A small-molecule ligand and the protein it binds are described below.
Small molecule (SMILES): COc1ccc(-c2coc3cc(O)cc(O)c3c2=O)cc1

Binding-site contacts:
Ligand atom O5 contacts residue MET227 of chain 1.B at 3.8 Å.
Ligand atom C6 contacts residue GLY199 of chain 1.B at 3.6 Å.
Ligand atom C8A contacts residue TYR212 of chain 1.B at 3.1 Å (hydrophobic).
Ligand atom C4 contacts residue TYR212 of chain 1.B at 3.6 Å (hydrophobic).
Ligand atom C3' contacts residue MET227 of chain 1.B at 3.4 Å (hydrophobic).
Ligand atom C8 contacts residue VAL208 of chain 1.B at 3.8 Å (hydrophobic).
Ligand atom C2' contacts residue ILE213 of chain 1.B at 3.3 Å (hydrophobic).
Ligand atom C1' contacts residue ALA228 of chain 1.B at 3.7 Å (hydrophobic).
Ligand atom C4A contacts residue GLY199 of chain 1.B at 3.9 Å.
Ligand atom C7 contacts residue PHE205 of chain 1.B at 3.8 Å (hydrophobic).
Ligand atom O3 contacts residue GLY199 of chain 1.B at 3.0 Å (h-bond).
Ligand atom O1 contacts residue TYR212 of chain 1.B at 3.4 Å.
Ligand atom C3' contacts residue ILE213 of chain 1.B at 3.2 Å (hydrophobic).
Ligand atom C8A contacts residue PHE205 of chain 1.B at 3.5 Å (hydrophobic).
Ligand atom O3 contacts residue GLY198 of chain 1.B at 3.7 Å.
Ligand atom O4 contacts residue VAL208 of chain 1.B at 3.2 Å.
Ligand atom O4 contacts residue NAP1 of chain 1.G at 3.4 Å (h-bond).
Ligand atom O1 contacts residue SER209 of chain 1.B at 3.1 Å.
Ligand atom C8 contacts residue TYR212 of chain 1.B at 3.3 Å (hydrophobic).
Ligand atom C2' contacts residue ALA228 of chain 1.B at 3.3 Å (hydrophobic).
Ligand atom C1' contacts residue TYR212 of chain 1.B at 3.8 Å (hydrophobic).
Ligand atom C5 contacts residue TYR212 of chain 1.B at 3.7 Å (hydrophobic).
Ligand atom C3 contacts residue TYR212 of chain 1.B at 3.3 Å (hydrophobic).
Ligand atom C3' contacts residue ALA228 of chain 1.B at 3.4 Å (hydrophobic).
Ligand atom C7 contacts residue VAL208 of chain 1.B at 3.8 Å (hydrophobic).
Ligand atom C6 contacts residue NAP1 of chain 1.G at 3.3 Å.
Ligand atom O4 contacts residue PHE205 of chain 1.B at 3.5 Å.
Ligand atom C8 contacts residue PHE205 of chain 1.B at 3.4 Å (hydrophobic).
Ligand atom C7 contacts residue TYR212 of chain 1.B at 3.4 Å (hydrophobic).
Ligand atom C5 contacts residue GLY199 of chain 1.B at 3.3 Å.
Ligand atom C2 contacts residue SER209 of chain 1.B at 3.7 Å.
Ligand atom O4 contacts residue MET204 of chain 1.B at 3.9 Å.
Ligand atom C4A contacts residue TYR212 of chain 1.B at 3.5 Å (hydrophobic).
Ligand atom C7 contacts residue NAP1 of chain 1.G at 3.6 Å.
Ligand atom C6 contacts residue TYR212 of chain 1.B at 3.6 Å (hydrophobic).
Ligand atom C2 contacts residue TYR212 of chain 1.B at 3.4 Å (hydrophobic).
Ligand atom O1 contacts residue PHE205 of chain 1.B at 3.6 Å.
Ligand atom CM contacts residue MET227 of chain 1.B at 3.3 Å (hydrophobic).
Ligand atom O2 contacts residue PHE159 of chain 1.B at 3.7 Å.
Ligand atom C3 contacts residue ALA228 of chain 1.B at 3.8 Å (hydrophobic).

Sequence of chain 1.B:
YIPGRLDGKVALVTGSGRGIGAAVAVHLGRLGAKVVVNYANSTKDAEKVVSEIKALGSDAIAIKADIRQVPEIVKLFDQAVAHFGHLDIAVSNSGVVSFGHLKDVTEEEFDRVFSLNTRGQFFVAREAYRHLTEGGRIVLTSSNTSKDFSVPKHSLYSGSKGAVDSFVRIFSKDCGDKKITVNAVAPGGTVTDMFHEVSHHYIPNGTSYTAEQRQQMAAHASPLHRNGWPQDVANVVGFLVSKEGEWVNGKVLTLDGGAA